Sequence of chain 1.B:
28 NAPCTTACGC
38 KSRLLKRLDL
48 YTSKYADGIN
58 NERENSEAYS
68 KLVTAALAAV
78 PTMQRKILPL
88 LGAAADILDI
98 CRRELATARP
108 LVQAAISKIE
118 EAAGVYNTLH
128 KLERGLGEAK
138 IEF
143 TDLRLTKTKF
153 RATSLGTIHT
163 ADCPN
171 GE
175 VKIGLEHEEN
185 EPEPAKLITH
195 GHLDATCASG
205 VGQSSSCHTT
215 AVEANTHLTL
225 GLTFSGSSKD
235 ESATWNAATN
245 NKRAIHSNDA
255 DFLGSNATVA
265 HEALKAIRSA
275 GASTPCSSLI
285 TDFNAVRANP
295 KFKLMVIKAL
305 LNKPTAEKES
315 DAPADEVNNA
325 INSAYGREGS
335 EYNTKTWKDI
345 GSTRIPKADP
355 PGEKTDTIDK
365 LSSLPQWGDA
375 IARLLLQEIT

Sequence of chain 1.A:
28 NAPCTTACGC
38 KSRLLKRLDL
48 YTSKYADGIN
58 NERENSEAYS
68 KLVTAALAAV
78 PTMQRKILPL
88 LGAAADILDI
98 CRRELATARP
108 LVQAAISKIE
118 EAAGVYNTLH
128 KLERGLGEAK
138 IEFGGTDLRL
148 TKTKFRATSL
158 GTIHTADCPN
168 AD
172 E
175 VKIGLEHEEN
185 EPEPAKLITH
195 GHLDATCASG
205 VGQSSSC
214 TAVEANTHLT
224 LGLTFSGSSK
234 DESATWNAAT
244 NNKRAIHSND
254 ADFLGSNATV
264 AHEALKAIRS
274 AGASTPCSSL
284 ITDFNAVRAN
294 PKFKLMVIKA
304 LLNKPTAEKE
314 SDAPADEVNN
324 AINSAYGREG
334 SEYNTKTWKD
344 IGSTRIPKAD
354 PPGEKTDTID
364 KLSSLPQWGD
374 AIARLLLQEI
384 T

A protein and the small-molecule ligand that binds it are described below.
Small molecule (SMILES): CC(=O)N[C@@H]1[C@@H](O)[C@H](O)[C@@H](CO)O[C@H]1O

Binding-site contacts:
Ligand atom N2 contacts residue GLU118 of chain 1.A at 3.1 Å (salt-bridge).
Ligand atom C1 contacts residue ASN124 of chain 1.B at 3.7 Å.
Ligand atom C3 contacts residue ASN260 of chain 1.A at 3.9 Å.
Ligand atom O7 contacts residue ASN260 of chain 1.A at 4.1 Å.
Ligand atom C3 contacts residue LYS38 of chain 1.B at 4.2 Å.
Ligand atom C8 contacts residue VAL263 of chain 1.A at 4.0 Å (hydrophobic).
Ligand atom C4 contacts residue NAG1 of chain 1.H at 2.4 Å.
Ligand atom O4 contacts residue NAG1 of chain 1.H at 1.6 Å.
Ligand atom N2 contacts residue ASN260 of chain 1.A at 3.0 Å (h-bond).
Ligand atom O6 contacts residue ASN124 of chain 1.B at 3.9 Å.
Ligand atom C7 contacts residue VAL263 of chain 1.A at 4.4 Å (hydrophobic).
Ligand atom C1 contacts residue GLU118 of chain 1.A at 3.4 Å.
Ligand atom O5 contacts residue ASN260 of chain 1.A at 2.4 Å (h-bond).
Ligand atom C5 contacts residue NAG1 of chain 1.H at 3.5 Å.
Ligand atom C2 contacts residue GLU118 of chain 1.A at 3.5 Å.
Ligand atom O5 contacts residue GLU118 of chain 1.A at 4.4 Å.
Ligand atom C8 contacts residue LYS115 of chain 1.A at 3.9 Å.
Ligand atom C1 contacts residue ASN260 of chain 1.A at 1.6 Å.
Ligand atom C5 contacts residue GLU118 of chain 1.A at 4.3 Å.
Ligand atom C7 contacts residue ASN260 of chain 1.A at 3.7 Å.
Ligand atom C8 contacts residue GLU118 of chain 1.A at 3.7 Å.
Ligand atom C3 contacts residue GLU118 of chain 1.A at 3.6 Å.
Ligand atom O3 contacts residue NAG1 of chain 1.H at 3.0 Å (h-bond).
Ligand atom C7 contacts residue GLU118 of chain 1.A at 4.2 Å.
Ligand atom O5 contacts residue ASN124 of chain 1.B at 4.1 Å.
Ligand atom C4 contacts residue ASN260 of chain 1.A at 4.3 Å.
Ligand atom C6 contacts residue NAG1 of chain 1.H at 3.5 Å.
Ligand atom C6 contacts residue LYS128 of chain 1.B at 4.5 Å.
Ligand atom C5 contacts residue ASN124 of chain 1.B at 3.9 Å.
Ligand atom C5 contacts residue ASN260 of chain 1.A at 3.6 Å.
Ligand atom O7 contacts residue VAL263 of chain 1.A at 4.1 Å.
Ligand atom O4 contacts residue LYS38 of chain 1.B at 3.9 Å.
Ligand atom C3 contacts residue NAG1 of chain 1.H at 3.4 Å.
Ligand atom C2 contacts residue ASN260 of chain 1.A at 2.6 Å.
Ligand atom O6 contacts residue LYS128 of chain 1.B at 3.6 Å.